A protein and the small-molecule ligand that binds it are described below.
Small molecule (SMILES): Nc1ncnc2c1ncn2[C@@H]1O[C@H](CO[P](=O)(O)O[C@@H]2[C@H](O)[C@@H](CO[P](=O)(O)O[C@@H]3[C@H](O)[C@@H](COP(=O)(O)O)O[C@H]3n3cnc4c(N)ncnc43)O[C@H]2n2cnc3c(N)ncnc32)[C@@H](O)[C@H]1O

Binding-site contacts:
Ligand atom C5 contacts residue MET286 of chain 1.A at 3.4 Å (hydrophobic).
Ligand atom N3 contacts residue TYR292 of chain 1.A at 3.4 Å.
Ligand atom OP2 contacts residue TYR292 of chain 1.A at 2.5 Å (h-bond).
Ligand atom N6 contacts residue TYR115 of chain 2.A at 3.1 Å (h-bond).
Ligand atom O2' contacts residue ARG290 of chain 1.A at 3.3 Å (salt-bridge).
Ligand atom N1 contacts residue TYR115 of chain 2.A at 2.7 Å (h-bond).
Ligand atom C4 contacts residue TRP40 of chain 2.A at 3.4 Å (hydrophobic).
Ligand atom C2 contacts residue GLU111 of chain 2.A at 3.5 Å.
Ligand atom N1 contacts residue TRP40 of chain 2.A at 3.3 Å.
Ligand atom N1 contacts residue GLU111 of chain 2.A at 2.8 Å (salt-bridge).
Ligand atom N6 contacts residue GLN48 of chain 2.A at 2.9 Å (h-bond).
Ligand atom C4 contacts residue PHE106 of chain 2.A at 3.5 Å (hydrophobic).
Ligand atom OP3 contacts residue ARG135 of chain 2.A at 2.9 Å (salt-bridge).
Ligand atom C2 contacts residue PHE106 of chain 2.A at 3.5 Å (hydrophobic).
Ligand atom N6 contacts residue ASN45 of chain 2.A at 3.0 Å (h-bond).
Ligand atom C6 contacts residue GLU111 of chain 2.A at 3.5 Å.
Ligand atom P contacts residue ARG335 of chain 1.A at 3.2 Å.
Ligand atom C6 contacts residue TYR115 of chain 2.A at 3.2 Å (hydrophobic).
Ligand atom OP1 contacts residue LYS69 of chain 2.A at 2.6 Å (salt-bridge).
Ligand atom O5' contacts residue ARG335 of chain 1.A at 3.5 Å (salt-bridge).
Ligand atom N6 contacts residue GLU111 of chain 2.A at 2.9 Å (salt-bridge).
Ligand atom C2 contacts residue TRP40 of chain 2.A at 3.4 Å (hydrophobic).
Ligand atom O2' contacts residue GLU37 of chain 2.A at 3.2 Å.
Ligand atom O3' contacts residue ARG290 of chain 1.A at 3.3 Å (salt-bridge).
Ligand atom OP2 contacts residue ARG135 of chain 2.A at 2.9 Å (salt-bridge).
Ligand atom O4' contacts residue GLY38 of chain 2.A at 3.2 Å.
Ligand atom C4 contacts residue MET286 of chain 1.A at 3.4 Å (hydrophobic).
Ligand atom C5 contacts residue PHE106 of chain 2.A at 3.4 Å (hydrophobic).
Ligand atom C2 contacts residue TYR292 of chain 1.A at 3.4 Å (hydrophobic).
Ligand atom OP1 contacts residue TRP40 of chain 2.A at 2.8 Å (h-bond).
Ligand atom C2 contacts residue ARG289 of chain 1.A at 3.2 Å.
Ligand atom N1 contacts residue ARG289 of chain 1.A at 3.4 Å (salt-bridge).
Ligand atom OP2 contacts residue ARG335 of chain 1.A at 2.2 Å (salt-bridge).
Ligand atom OP1 contacts residue TYR292 of chain 1.A at 3.5 Å (h-bond).
Ligand atom N1 contacts residue GLN48 of chain 2.A at 3.1 Å (h-bond).
Ligand atom N9 contacts residue MET286 of chain 1.A at 3.5 Å.
Ligand atom N7 contacts residue MET286 of chain 1.A at 3.5 Å.
Ligand atom O4' contacts residue PHE106 of chain 2.A at 3.5 Å.
Ligand atom N3 contacts residue PHE106 of chain 2.A at 3.4 Å.
Ligand atom OP1 contacts residue ARG407 of chain 1.A at 3.4 Å (salt-bridge).

Sequence of chain 2.A:
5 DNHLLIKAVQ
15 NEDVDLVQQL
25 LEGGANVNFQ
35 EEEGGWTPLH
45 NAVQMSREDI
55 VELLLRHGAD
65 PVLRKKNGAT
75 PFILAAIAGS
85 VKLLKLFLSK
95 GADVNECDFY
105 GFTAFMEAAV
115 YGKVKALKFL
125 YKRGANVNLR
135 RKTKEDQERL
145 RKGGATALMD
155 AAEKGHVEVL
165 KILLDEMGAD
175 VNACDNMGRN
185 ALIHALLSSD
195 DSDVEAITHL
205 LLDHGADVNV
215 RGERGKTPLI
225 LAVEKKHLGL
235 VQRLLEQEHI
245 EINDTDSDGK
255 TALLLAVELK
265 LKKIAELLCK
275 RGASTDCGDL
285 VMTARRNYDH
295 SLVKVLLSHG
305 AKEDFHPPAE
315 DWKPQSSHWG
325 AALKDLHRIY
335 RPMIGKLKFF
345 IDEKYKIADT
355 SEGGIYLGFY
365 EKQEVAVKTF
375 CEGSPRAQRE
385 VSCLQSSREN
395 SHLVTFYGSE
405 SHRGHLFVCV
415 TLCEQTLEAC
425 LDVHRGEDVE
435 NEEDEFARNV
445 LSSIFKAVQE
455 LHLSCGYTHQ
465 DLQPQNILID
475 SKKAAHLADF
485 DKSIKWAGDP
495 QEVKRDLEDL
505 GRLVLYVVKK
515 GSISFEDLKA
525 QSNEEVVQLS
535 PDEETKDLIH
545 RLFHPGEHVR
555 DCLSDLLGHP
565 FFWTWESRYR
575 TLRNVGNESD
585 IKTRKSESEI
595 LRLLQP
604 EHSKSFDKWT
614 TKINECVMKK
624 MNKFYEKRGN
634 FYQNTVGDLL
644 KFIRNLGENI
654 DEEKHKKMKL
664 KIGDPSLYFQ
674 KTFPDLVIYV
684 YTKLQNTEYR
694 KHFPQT

Sequence of chain 1.A:
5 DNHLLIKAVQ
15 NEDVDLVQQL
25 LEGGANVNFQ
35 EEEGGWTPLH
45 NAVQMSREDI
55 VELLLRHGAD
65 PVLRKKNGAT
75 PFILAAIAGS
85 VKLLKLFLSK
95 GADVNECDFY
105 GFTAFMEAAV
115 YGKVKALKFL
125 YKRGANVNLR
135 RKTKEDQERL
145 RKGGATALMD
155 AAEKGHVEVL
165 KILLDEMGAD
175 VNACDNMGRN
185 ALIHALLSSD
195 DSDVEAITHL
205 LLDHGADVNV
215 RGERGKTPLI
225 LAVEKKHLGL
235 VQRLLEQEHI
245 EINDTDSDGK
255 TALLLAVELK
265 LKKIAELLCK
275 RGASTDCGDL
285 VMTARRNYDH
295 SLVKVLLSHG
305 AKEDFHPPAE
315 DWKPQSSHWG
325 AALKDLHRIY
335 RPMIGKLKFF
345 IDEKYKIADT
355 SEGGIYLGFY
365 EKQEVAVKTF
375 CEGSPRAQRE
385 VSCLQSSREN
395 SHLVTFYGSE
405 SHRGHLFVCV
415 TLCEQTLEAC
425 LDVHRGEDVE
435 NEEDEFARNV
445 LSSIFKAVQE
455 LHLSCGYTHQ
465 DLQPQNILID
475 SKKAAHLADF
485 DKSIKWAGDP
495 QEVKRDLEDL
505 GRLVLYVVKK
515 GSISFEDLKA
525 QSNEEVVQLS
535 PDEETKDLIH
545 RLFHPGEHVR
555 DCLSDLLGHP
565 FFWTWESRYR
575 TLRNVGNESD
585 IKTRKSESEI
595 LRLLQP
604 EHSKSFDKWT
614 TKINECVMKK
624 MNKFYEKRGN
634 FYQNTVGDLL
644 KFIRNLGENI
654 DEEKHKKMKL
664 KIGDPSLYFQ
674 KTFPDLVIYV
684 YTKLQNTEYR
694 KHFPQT